Sequence of chain 4.A:
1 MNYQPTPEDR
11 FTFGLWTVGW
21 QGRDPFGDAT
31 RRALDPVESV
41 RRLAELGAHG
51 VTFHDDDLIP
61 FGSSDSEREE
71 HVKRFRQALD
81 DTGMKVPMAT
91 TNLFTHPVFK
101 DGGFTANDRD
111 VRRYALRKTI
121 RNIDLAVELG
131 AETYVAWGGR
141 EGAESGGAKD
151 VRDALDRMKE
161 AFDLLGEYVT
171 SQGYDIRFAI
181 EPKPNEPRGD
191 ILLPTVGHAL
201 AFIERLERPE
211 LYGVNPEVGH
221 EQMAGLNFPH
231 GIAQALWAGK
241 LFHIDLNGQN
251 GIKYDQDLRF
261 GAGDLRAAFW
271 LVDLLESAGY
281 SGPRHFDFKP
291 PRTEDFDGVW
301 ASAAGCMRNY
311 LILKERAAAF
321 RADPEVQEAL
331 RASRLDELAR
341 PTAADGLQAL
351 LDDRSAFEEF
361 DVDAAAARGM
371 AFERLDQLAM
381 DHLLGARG

This small molecule binds to this protein.
Small molecule (SMILES): OC[C@@]1(O)OC[C@H](O)[C@@H]1O

Binding-site contacts:
Ligand atom C5 contacts residue TRP16 of chain 2.A at 3.3 Å (hydrophobic).
Ligand atom O2 contacts residue TRP16 of chain 2.A at 4.3 Å.
Ligand atom C2 contacts residue GLU181 of chain 2.A at 3.3 Å.
Ligand atom C3 contacts residue ASP287 of chain 2.A at 3.8 Å.
Ligand atom C1 contacts residue TRP137 of chain 2.A at 3.7 Å (hydrophobic).
Ligand atom C3 contacts residue TRP137 of chain 2.A at 3.7 Å (hydrophobic).
Ligand atom C4 contacts residue TRP137 of chain 2.A at 3.6 Å (hydrophobic).
Ligand atom C4 contacts residue HIS54 of chain 2.A at 4.3 Å.
Ligand atom O2 contacts residue ASP287 of chain 2.A at 3.1 Å (salt-bridge).
Ligand atom C4 contacts residue ASP287 of chain 2.A at 4.3 Å.
Ligand atom C1 contacts residue VAL135 of chain 2.A at 4.3 Å (hydrophobic).
Ligand atom O1 contacts residue TRP137 of chain 2.A at 3.6 Å.
Ligand atom O4 contacts residue PHE26 of chain 4.A at 3.6 Å.
Ligand atom C5 contacts residue ASP287 of chain 2.A at 3.5 Å.
Ligand atom C1 contacts residue HIS54 of chain 2.A at 3.7 Å.
Ligand atom C1 contacts residue GLU181 of chain 2.A at 3.3 Å.
Ligand atom O3 contacts residue GLU217 of chain 2.A at 3.5 Å (salt-bridge).
Ligand atom O5 contacts residue HIS54 of chain 2.A at 3.6 Å.
Ligand atom C2 contacts residue ASP287 of chain 2.A at 3.8 Å.
Ligand atom C2 contacts residue CD1 of chain 2.C at 3.4 Å.
Ligand atom O1 contacts residue HIS54 of chain 2.A at 2.8 Å (h-bond).
Ligand atom O5 contacts residue TRP16 of chain 2.A at 3.2 Å.
Ligand atom C5 contacts residue HIS54 of chain 2.A at 3.9 Å.
Ligand atom C3 contacts residue GLU181 of chain 2.A at 3.8 Å.
Ligand atom O4 contacts residue TRP137 of chain 2.A at 3.6 Å.
Ligand atom O1 contacts residue PHE94 of chain 2.A at 4.0 Å.
Ligand atom O3 contacts residue HIS220 of chain 2.A at 3.7 Å.
Ligand atom O3 contacts residue ASP287 of chain 2.A at 2.9 Å (salt-bridge).
Ligand atom O5 contacts residue ASP287 of chain 2.A at 3.6 Å (salt-bridge).
Ligand atom C2 contacts residue TRP16 of chain 2.A at 4.3 Å (hydrophobic).
Ligand atom C2 contacts residue HIS54 of chain 2.A at 4.2 Å.
Ligand atom O3 contacts residue GLU181 of chain 2.A at 3.2 Å (salt-bridge).
Ligand atom O2 contacts residue CD1 of chain 2.C at 2.3 Å.
Ligand atom O2 contacts residue ASP245 of chain 2.A at 3.0 Å (salt-bridge).
Ligand atom C5 contacts residue CD1 of chain 2.C at 4.3 Å.
Ligand atom O5 contacts residue CD1 of chain 2.C at 4.0 Å.
Ligand atom C3 contacts residue CD1 of chain 2.C at 3.5 Å.
Ligand atom O2 contacts residue GLU181 of chain 2.A at 2.5 Å (salt-bridge).
Ligand atom O3 contacts residue CD1 of chain 2.C at 2.5 Å.
Ligand atom O1 contacts residue THR90 of chain 2.A at 4.3 Å.

Sequence of chain 2.A:
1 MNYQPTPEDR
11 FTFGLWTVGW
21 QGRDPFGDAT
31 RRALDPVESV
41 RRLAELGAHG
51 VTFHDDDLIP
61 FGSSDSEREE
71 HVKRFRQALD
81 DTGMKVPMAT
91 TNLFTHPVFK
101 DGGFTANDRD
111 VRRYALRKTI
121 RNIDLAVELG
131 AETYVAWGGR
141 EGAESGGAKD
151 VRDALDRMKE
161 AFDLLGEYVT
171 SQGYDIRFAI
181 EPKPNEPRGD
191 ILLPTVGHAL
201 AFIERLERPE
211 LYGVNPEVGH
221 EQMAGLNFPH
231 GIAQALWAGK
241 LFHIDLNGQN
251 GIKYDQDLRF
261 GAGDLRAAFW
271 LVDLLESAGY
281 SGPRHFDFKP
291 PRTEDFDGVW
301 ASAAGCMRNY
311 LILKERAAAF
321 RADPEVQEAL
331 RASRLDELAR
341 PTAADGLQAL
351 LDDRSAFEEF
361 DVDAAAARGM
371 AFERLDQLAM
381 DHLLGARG